This protein binds this small molecule.
Small molecule (SMILES): CC[C@H](C)[C@H](N)C(=O)N[C@H](C(=O)N[C@@H](Cc1ccc(O)cc1)C(=O)N1CCC[C@H]1C(=O)N[C@@H](CC1=c2ccccc2=NC1)C(=O)O)C(C)C

Binding-site contacts:
Ligand atom C contacts residue GLU316 of chain 1.A at 3.6 Å.
Ligand atom C contacts residue GLY389 of chain 1.A at 3.4 Å.
Ligand atom O contacts residue ZN1 of chain 1.C at 2.1 Å.
Ligand atom CH2 contacts residue ARG669 of chain 1.A at 3.6 Å.
Ligand atom CZ3 contacts residue ARG669 of chain 1.A at 3.5 Å.
Ligand atom O contacts residue ASN391 of chain 1.A at 3.4 Å (h-bond).
Ligand atom CZ2 contacts residue ARG669 of chain 1.A at 3.5 Å.
Ligand atom O contacts residue HIS568 of chain 1.A at 3.0 Å (h-bond).
Ligand atom N contacts residue GLY389 of chain 1.A at 2.7 Å (h-bond).
Ligand atom CA contacts residue GLY389 of chain 1.A at 3.5 Å.
Ligand atom CE2 contacts residue VAL447 of chain 1.A at 3.6 Å (hydrophobic).
Ligand atom CE2 contacts residue ARG669 of chain 1.A at 3.3 Å.
Ligand atom CD contacts residue HIS568 of chain 1.A at 3.4 Å.
Ligand atom O contacts residue ALA388 of chain 1.A at 2.6 Å (h-bond).
Ligand atom CG1 contacts residue PRO387 of chain 1.A at 3.4 Å (hydrophobic).
Ligand atom CG2 contacts residue GLU508 of chain 1.A at 2.7 Å.
Ligand atom CE1 contacts residue ARG572 of chain 1.A at 3.6 Å.
Ligand atom CG2 contacts residue TYR318 of chain 1.A at 2.5 Å (hydrophobic).
Ligand atom CD1 contacts residue HIS450 of chain 1.A at 3.6 Å.
Ligand atom N contacts residue ARG399 of chain 1.A at 3.5 Å (salt-bridge).
Ligand atom CE2 contacts residue PHE443 of chain 1.A at 3.4 Å (hydrophobic).
Ligand atom CA contacts residue ASN394 of chain 1.A at 3.5 Å.
Ligand atom O contacts residue ILE390 of chain 1.A at 3.3 Å.
Ligand atom O contacts residue GLY389 of chain 1.A at 2.9 Å (h-bond).
Ligand atom CG2 contacts residue GLU316 of chain 1.A at 3.1 Å.
Ligand atom CA contacts residue GLY389 of chain 1.A at 3.6 Å.
Ligand atom NE1 contacts residue ILE386 of chain 1.A at 2.7 Å (h-bond).
Ligand atom O contacts residue ARG669 of chain 1.A at 2.8 Å (salt-bridge).
Ligand atom O contacts residue GLU508 of chain 1.A at 2.9 Å (salt-bridge).
Ligand atom CE3 contacts residue ARG669 of chain 1.A at 3.4 Å.
Ligand atom N contacts residue ASN394 of chain 1.A at 3.3 Å (h-bond).
Ligand atom CG1 contacts residue ASN394 of chain 1.A at 3.5 Å.
Ligand atom CD2 contacts residue ARG669 of chain 1.A at 3.3 Å.
Ligand atom CE1 contacts residue GLU512 of chain 1.A at 3.2 Å.
Ligand atom OH contacts residue GLN446 of chain 1.A at 3.5 Å.
Ligand atom N contacts residue ASN391 of chain 1.A at 2.4 Å (h-bond).
Ligand atom CA contacts residue GLU316 of chain 1.A at 3.5 Å.
Ligand atom CD1 contacts residue ILE386 of chain 1.A at 3.0 Å (hydrophobic).
Ligand atom C contacts residue ZN1 of chain 1.C at 3.0 Å.
Ligand atom O contacts residue GLU316 of chain 1.A at 3.1 Å (salt-bridge).

Sequence of chain 1.A:
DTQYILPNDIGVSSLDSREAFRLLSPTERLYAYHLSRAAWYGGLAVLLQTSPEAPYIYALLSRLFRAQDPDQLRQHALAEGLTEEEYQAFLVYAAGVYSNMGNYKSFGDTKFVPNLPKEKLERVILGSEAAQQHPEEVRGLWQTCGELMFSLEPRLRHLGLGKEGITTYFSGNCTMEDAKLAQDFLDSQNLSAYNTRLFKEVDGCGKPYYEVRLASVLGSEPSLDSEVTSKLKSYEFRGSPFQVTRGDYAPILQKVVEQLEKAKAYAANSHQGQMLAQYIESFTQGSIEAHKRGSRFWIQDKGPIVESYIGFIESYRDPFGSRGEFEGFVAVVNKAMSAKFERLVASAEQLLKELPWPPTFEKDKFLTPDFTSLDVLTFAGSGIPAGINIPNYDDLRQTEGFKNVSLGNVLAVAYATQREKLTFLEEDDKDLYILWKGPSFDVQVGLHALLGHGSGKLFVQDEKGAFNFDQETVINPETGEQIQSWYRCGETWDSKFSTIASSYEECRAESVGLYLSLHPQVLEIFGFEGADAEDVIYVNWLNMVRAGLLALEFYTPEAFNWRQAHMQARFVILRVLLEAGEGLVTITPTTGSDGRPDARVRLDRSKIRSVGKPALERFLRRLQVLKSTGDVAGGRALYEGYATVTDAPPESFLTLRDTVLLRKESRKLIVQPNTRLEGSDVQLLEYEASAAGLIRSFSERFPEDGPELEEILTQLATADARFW